Sequence of chain 1.A:
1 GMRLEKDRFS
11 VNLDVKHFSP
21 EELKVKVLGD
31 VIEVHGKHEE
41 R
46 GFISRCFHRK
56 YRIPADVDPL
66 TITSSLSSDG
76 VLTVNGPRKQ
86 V

This small molecule binds to this protein.
Small molecule (SMILES): CC[C@H](C)[C@H](NC(=O)[C@@H]1CCCN1C(=O)[C@@H](NC(=O)[C@@H](NC(=O)[C@H](CCCN=C(N)N)NC(=O)[C@H](C)N)[C@@H](C)O)[C@@H](C)CC)C(=O)N[C@H](C(=O)N[C@@H](CCCN=C(N)N)C(=O)N[C@@H](CCC(=O)O)C(=O)O)[C@@H](C)O

Binding-site contacts:
Ligand atom NH1 contacts residue ILE67 of chain 1.A at 3.0 Å (h-bond).
Ligand atom O contacts residue LEU71 of chain 1.A at 2.9 Å (h-bond).
Ligand atom OE2 contacts residue ARG3 of chain 1.E at 3.6 Å.
Ligand atom N contacts residue VAL25 of chain 1.A at 2.8 Å (h-bond).
Ligand atom CD1 contacts residue THR68 of chain 1.A at 3.3 Å.
Ligand atom CA contacts residue VAL27 of chain 1.A at 3.4 Å (hydrophobic).
Ligand atom N contacts residue LEU71 of chain 1.A at 3.1 Å (h-bond).
Ligand atom CA contacts residue SER69 of chain 1.A at 3.6 Å.
Ligand atom CG2 contacts residue LEU77 of chain 1.A at 3.6 Å (hydrophobic).
Ligand atom OE2 contacts residue SER72 of chain 1.A at 3.3 Å.
Ligand atom CD contacts residue ARG3 of chain 1.E at 3.4 Å.
Ligand atom O contacts residue LYS26 of chain 1.A at 3.4 Å.
Ligand atom CD1 contacts residue SER69 of chain 1.A at 3.1 Å.
Ligand atom CB contacts residue SER70 of chain 1.A at 3.6 Å.
Ligand atom C contacts residue VAL25 of chain 1.A at 3.6 Å (hydrophobic).
Ligand atom OG1 contacts residue SER70 of chain 1.A at 3.5 Å.
Ligand atom CD1 contacts residue ILE67 of chain 1.A at 3.6 Å (hydrophobic).
Ligand atom CB contacts residue LEU28 of chain 1.A at 3.6 Å (hydrophobic).
Ligand atom O contacts residue SER70 of chain 1.A at 3.2 Å.
Ligand atom C contacts residue VAL27 of chain 1.A at 3.7 Å (hydrophobic).
Ligand atom CD contacts residue SER70 of chain 1.A at 3.7 Å.
Ligand atom C contacts residue SER69 of chain 1.A at 3.7 Å.
Ligand atom OE1 contacts residue ARG3 of chain 1.E at 3.3 Å.
Ligand atom O contacts residue SER69 of chain 1.A at 3.3 Å (h-bond).
Ligand atom OE2 contacts residue MET2 of chain 1.E at 3.6 Å (h-bond).
Ligand atom CG2 contacts residue VAL25 of chain 1.A at 3.7 Å (hydrophobic).
Ligand atom CD contacts residue PRO64 of chain 1.A at 3.6 Å (hydrophobic).
Ligand atom N contacts residue VAL27 of chain 1.A at 3.0 Å (h-bond).
Ligand atom CG2 contacts residue VAL27 of chain 1.A at 3.6 Å (hydrophobic).
Ligand atom O contacts residue VAL27 of chain 1.A at 2.8 Å (h-bond).
Ligand atom NH1 contacts residue PRO64 of chain 1.A at 2.7 Å (h-bond).
Ligand atom OXT contacts residue SER72 of chain 1.A at 3.5 Å.
Ligand atom CB contacts residue LEU71 of chain 1.A at 3.5 Å (hydrophobic).
Ligand atom CG1 contacts residue SER69 of chain 1.A at 3.6 Å.
Ligand atom OG1 contacts residue SER69 of chain 1.A at 3.4 Å (h-bond).
Ligand atom NH1 contacts residue LEU65 of chain 1.A at 3.5 Å (h-bond).
Ligand atom N contacts residue SER69 of chain 1.A at 2.9 Å (h-bond).
Ligand atom CA contacts residue VAL25 of chain 1.A at 3.6 Å (hydrophobic).
Ligand atom CD1 contacts residue LEU23 of chain 1.A at 3.7 Å (hydrophobic).
Ligand atom OE1 contacts residue SER70 of chain 1.A at 2.8 Å (h-bond).

Sequence of chain 1.E:
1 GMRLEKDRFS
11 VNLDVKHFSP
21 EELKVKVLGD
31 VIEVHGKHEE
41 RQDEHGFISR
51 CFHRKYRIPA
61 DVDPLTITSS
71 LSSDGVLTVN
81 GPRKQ